Sequence of chain 1.A:
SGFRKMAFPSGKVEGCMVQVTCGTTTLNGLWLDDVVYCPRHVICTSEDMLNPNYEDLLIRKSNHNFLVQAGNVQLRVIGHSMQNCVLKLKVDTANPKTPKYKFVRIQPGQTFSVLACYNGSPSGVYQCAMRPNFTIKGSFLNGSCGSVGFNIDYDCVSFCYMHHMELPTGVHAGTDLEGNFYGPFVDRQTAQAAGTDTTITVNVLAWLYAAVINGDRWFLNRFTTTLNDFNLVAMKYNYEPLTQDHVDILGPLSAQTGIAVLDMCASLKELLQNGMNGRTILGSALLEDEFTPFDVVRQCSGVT

This small molecule binds to this protein.
Small molecule (SMILES): O=C(Nc1c[n+]([O-])cc2ccccc12)[C@@H]1CCOc2ccc(Cl)cc21

Sequence of chain 2.A:
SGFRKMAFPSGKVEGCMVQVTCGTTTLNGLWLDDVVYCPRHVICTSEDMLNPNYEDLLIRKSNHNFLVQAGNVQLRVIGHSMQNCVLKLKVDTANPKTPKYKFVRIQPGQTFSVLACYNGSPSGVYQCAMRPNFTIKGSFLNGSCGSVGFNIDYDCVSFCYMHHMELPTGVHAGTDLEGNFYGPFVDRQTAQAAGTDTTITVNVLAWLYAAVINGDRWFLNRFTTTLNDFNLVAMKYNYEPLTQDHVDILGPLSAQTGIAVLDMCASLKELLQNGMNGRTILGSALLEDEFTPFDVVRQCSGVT

Binding-site contacts:
Ligand atom CL contacts residue HIS164 of chain 1.A at 3.6 Å.
Ligand atom C9 contacts residue MET49 of chain 1.A at 3.5 Å (hydrophobic).
Ligand atom C17 contacts residue GLU166 of chain 1.A at 3.6 Å.
Ligand atom O contacts residue HIS163 of chain 1.A at 2.6 Å (h-bond).
Ligand atom N contacts residue GLU166 of chain 1.A at 3.4 Å.
Ligand atom CL contacts residue HIS41 of chain 1.A at 3.3 Å.
Ligand atom C16 contacts residue GLU166 of chain 1.A at 3.6 Å.
Ligand atom C7 contacts residue MET49 of chain 1.A at 3.8 Å (hydrophobic).
Ligand atom C7 contacts residue GLN189 of chain 1.A at 3.7 Å.
Ligand atom C16 contacts residue LEU141 of chain 1.A at 3.5 Å (hydrophobic).
Ligand atom C16 contacts residue PHE140 of chain 1.A at 3.8 Å (hydrophobic).
Ligand atom C4 contacts residue DMS1 of chain 1.F at 3.6 Å.
Ligand atom C14 contacts residue ASN142 of chain 1.A at 3.5 Å.
Ligand atom C8 contacts residue MET165 of chain 1.A at 3.7 Å (hydrophobic).
Ligand atom O1 contacts residue GLU166 of chain 1.A at 3.2 Å (salt-bridge).
Ligand atom C8 contacts residue MET49 of chain 1.A at 3.4 Å (hydrophobic).
Ligand atom C10 contacts residue HIS164 of chain 1.A at 3.3 Å.
Ligand atom C5 contacts residue GLN189 of chain 1.A at 3.5 Å.
Ligand atom CL contacts residue MET165 of chain 1.A at 3.6 Å.
Ligand atom C15 contacts residue ASN142 of chain 1.A at 3.5 Å.
Ligand atom C17 contacts residue PHE140 of chain 1.A at 3.8 Å (hydrophobic).
Ligand atom C10 contacts residue HIS41 of chain 1.A at 3.8 Å.
Ligand atom C18 contacts residue GLU166 of chain 1.A at 3.4 Å.
Ligand atom O contacts residue GLU166 of chain 1.A at 3.3 Å.
Ligand atom C17 contacts residue LEU141 of chain 1.A at 3.5 Å (hydrophobic).
Ligand atom C16 contacts residue ASN142 of chain 1.A at 3.5 Å.
Ligand atom C17 contacts residue ASN142 of chain 1.A at 3.7 Å.
Ligand atom C7 contacts residue ARG188 of chain 1.A at 3.8 Å.
Ligand atom C contacts residue GLU166 of chain 1.A at 3.8 Å.
Ligand atom O1 contacts residue MET165 of chain 1.A at 3.4 Å.
Ligand atom O2 contacts residue GLN189 of chain 1.A at 3.7 Å.
Ligand atom C8 contacts residue ARG188 of chain 1.A at 3.7 Å.
Ligand atom O contacts residue HIS172 of chain 1.A at 3.3 Å.
Ligand atom CL contacts residue ASP187 of chain 1.A at 3.2 Å.
Ligand atom C18 contacts residue PHE140 of chain 1.A at 3.0 Å (hydrophobic).
Ligand atom C13 contacts residue ASN142 of chain 1.A at 3.6 Å.
Ligand atom C10 contacts residue MET165 of chain 1.A at 3.6 Å (hydrophobic).
Ligand atom N contacts residue HIS163 of chain 1.A at 3.6 Å.
Ligand atom C9 contacts residue MET165 of chain 1.A at 3.4 Å (hydrophobic).
Ligand atom O contacts residue PHE140 of chain 1.A at 3.4 Å.